Sequence of chain 26.A:
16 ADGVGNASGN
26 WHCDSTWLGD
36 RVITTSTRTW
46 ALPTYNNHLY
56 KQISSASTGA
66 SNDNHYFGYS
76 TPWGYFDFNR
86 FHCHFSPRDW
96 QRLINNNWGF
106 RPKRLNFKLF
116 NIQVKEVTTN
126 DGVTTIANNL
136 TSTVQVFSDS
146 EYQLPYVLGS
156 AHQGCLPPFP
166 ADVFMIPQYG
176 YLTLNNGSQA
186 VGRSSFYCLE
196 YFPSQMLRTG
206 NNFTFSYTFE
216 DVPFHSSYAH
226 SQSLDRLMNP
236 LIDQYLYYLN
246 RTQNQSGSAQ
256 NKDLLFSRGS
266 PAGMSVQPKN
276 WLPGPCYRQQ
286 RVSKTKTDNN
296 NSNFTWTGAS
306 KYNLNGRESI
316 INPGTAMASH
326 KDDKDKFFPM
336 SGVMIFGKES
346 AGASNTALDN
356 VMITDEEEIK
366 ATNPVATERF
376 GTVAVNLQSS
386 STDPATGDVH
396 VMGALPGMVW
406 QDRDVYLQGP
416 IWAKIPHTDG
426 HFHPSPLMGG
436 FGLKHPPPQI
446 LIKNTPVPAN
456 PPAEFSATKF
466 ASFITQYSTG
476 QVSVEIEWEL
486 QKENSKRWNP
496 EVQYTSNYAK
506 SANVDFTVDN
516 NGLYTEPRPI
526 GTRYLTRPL

Sequence of chain 23.A:
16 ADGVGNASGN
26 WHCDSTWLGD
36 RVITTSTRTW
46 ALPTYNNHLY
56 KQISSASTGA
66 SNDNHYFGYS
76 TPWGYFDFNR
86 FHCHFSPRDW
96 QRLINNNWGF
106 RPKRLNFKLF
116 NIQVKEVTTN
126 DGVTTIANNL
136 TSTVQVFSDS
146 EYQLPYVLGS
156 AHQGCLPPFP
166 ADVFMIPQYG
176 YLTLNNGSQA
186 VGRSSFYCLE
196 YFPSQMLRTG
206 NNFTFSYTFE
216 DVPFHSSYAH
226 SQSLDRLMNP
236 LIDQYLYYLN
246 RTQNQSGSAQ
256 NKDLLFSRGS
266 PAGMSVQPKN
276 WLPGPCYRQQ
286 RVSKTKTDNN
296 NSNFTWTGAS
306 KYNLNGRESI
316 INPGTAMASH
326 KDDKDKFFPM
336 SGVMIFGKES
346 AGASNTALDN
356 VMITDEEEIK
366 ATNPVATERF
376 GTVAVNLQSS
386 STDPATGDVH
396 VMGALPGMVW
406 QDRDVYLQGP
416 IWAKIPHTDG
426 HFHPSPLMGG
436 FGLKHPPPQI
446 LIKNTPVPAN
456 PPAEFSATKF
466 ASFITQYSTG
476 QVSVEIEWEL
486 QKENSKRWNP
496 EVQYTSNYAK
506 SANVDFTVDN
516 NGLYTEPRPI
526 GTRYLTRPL

Binding-site contacts:
Ligand atom C2 contacts residue HIS426 of chain 23.A at 3.2 Å.
Ligand atom C6 contacts residue PHE427 of chain 26.A at 4.4 Å (hydrophobic).
Ligand atom O2 contacts residue TRP405 of chain 26.A at 4.5 Å.
Ligand atom N3 contacts residue HIS426 of chain 23.A at 2.6 Å (h-bond).
Ligand atom C4 contacts residue HIS426 of chain 23.A at 3.6 Å.
Ligand atom C6 contacts residue CYT1 of chain 26.B at 3.4 Å.
Ligand atom N4 contacts residue PHE427 of chain 23.A at 3.2 Å.
Ligand atom N3 contacts residue PHE427 of chain 23.A at 4.2 Å.
Ligand atom C5 contacts residue CYT1 of chain 26.B at 3.0 Å.
Ligand atom N4 contacts residue PHE427 of chain 26.A at 4.4 Å.
Ligand atom C4 contacts residue CYT1 of chain 29.B at 4.1 Å.
Ligand atom C6 contacts residue HIS428 of chain 26.A at 3.9 Å.
Ligand atom N4 contacts residue CYT1 of chain 29.B at 3.0 Å.
Ligand atom N4 contacts residue HIS428 of chain 23.A at 4.0 Å.
Ligand atom O2 contacts residue HIS426 of chain 23.A at 2.9 Å (h-bond).
Ligand atom N4 contacts residue HIS426 of chain 23.A at 3.8 Å.
Ligand atom C4 contacts residue PHE427 of chain 23.A at 4.0 Å (hydrophobic).
Ligand atom C4 contacts residue PHE427 of chain 26.A at 4.2 Å (hydrophobic).
Ligand atom C4 contacts residue CYT1 of chain 26.B at 4.2 Å.
Ligand atom C2 contacts residue HIS428 of chain 26.A at 3.8 Å.
Ligand atom O2 contacts residue GLY425 of chain 23.A at 3.4 Å.
Ligand atom O2 contacts residue HIS428 of chain 26.A at 3.5 Å (h-bond).
Ligand atom C5 contacts residue PHE427 of chain 26.A at 3.9 Å (hydrophobic).
Ligand atom N1 contacts residue HIS428 of chain 26.A at 3.2 Å (h-bond).

The protein below binds the small molecule below.
Small molecule (SMILES): Nc1ccnc(=O)[nH]1